This small molecule binds to this protein.
Small molecule (SMILES): CC(=O)N[C@@H]1[C@@H](O)[C@H](O)[C@@H](CO)O[C@H]1O

Binding-site contacts:
Ligand atom O3 contacts residue ASN67 of chain 1.C at 4.5 Å.
Ligand atom C7 contacts residue ASN67 of chain 1.C at 4.3 Å.
Ligand atom C4 contacts residue ASN67 of chain 1.C at 4.3 Å.
Ligand atom C2 contacts residue ASN67 of chain 1.C at 2.5 Å.
Ligand atom C1 contacts residue ASN67 of chain 1.C at 1.5 Å.
Ligand atom C3 contacts residue ASN67 of chain 1.C at 3.9 Å.
Ligand atom N2 contacts residue ASN67 of chain 1.C at 3.0 Å (h-bond).
Ligand atom C5 contacts residue ASN67 of chain 1.C at 3.7 Å.
Ligand atom O5 contacts residue ASN67 of chain 1.C at 2.4 Å (h-bond).

Sequence of chain 1.C:
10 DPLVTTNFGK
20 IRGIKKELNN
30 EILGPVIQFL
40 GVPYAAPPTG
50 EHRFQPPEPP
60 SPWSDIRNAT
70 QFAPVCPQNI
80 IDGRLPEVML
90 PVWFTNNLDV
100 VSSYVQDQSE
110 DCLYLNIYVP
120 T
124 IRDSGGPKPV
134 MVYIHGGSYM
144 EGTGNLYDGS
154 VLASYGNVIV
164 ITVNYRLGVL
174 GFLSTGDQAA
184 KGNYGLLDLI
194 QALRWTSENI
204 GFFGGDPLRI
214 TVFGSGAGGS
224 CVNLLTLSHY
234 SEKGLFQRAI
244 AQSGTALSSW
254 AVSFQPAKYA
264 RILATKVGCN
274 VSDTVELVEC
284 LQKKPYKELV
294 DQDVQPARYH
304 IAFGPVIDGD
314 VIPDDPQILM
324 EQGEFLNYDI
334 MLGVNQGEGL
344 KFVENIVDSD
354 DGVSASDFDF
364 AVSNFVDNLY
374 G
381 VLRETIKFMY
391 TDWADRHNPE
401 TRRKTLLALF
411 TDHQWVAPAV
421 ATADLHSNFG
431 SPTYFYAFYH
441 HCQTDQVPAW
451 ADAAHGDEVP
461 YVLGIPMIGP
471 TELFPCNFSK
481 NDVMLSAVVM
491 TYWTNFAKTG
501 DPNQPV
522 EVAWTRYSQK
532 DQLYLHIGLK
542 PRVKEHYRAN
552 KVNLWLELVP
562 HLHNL